A small-molecule ligand and the protein it binds are described below.
Small molecule (SMILES): O=S(=O)(O)c1cccc2cccc(Nc3ccccc3)c12

Sequence of chain 1.DA:
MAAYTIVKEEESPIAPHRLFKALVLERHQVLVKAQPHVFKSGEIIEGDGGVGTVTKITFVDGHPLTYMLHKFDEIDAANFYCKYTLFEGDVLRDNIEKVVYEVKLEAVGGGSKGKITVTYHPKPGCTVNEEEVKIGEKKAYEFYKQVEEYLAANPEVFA

Binding-site contacts:
Ligand atom C1 contacts residue LYS142 of chain 1.DA at 3.7 Å.
Ligand atom C2 contacts residue LYS142 of chain 1.DA at 3.2 Å.
Ligand atom C10 contacts residue LYS142 of chain 1.DA at 3.9 Å.
Ligand atom C2 contacts residue GLU146 of chain 1.DA at 4.0 Å.
Ligand atom C16 contacts residue LYS142 of chain 1.DA at 4.5 Å.
Ligand atom N contacts residue LYS142 of chain 1.DA at 4.4 Å.
Ligand atom C3 contacts residue LYS142 of chain 1.DA at 3.1 Å.
Ligand atom C4 contacts residue TYR145 of chain 1.DA at 3.5 Å (hydrophobic).
Ligand atom C4 contacts residue LYS142 of chain 1.DA at 3.5 Å.
Ligand atom C15 contacts residue GLU146 of chain 1.DA at 3.1 Å.
Ligand atom C14 contacts residue GLU146 of chain 1.DA at 4.5 Å.
Ligand atom C3 contacts residue GLU146 of chain 1.DA at 4.0 Å.
Ligand atom C5 contacts residue LYS142 of chain 1.DA at 3.9 Å.
Ligand atom C3 contacts residue TYR145 of chain 1.DA at 3.5 Å (hydrophobic).
Ligand atom C16 contacts residue GLU146 of chain 1.DA at 3.2 Å.